A protein and the small-molecule ligand that binds it are described below.
Small molecule (SMILES): CC(=O)N[C@H]1[C@H](O[C@H]2[C@H](O)[C@@H](NC(C)=O)CO[C@@H]2CO)O[C@H](CO)[C@@H](O)[C@@H]1O

Sequence of chain 1.B:
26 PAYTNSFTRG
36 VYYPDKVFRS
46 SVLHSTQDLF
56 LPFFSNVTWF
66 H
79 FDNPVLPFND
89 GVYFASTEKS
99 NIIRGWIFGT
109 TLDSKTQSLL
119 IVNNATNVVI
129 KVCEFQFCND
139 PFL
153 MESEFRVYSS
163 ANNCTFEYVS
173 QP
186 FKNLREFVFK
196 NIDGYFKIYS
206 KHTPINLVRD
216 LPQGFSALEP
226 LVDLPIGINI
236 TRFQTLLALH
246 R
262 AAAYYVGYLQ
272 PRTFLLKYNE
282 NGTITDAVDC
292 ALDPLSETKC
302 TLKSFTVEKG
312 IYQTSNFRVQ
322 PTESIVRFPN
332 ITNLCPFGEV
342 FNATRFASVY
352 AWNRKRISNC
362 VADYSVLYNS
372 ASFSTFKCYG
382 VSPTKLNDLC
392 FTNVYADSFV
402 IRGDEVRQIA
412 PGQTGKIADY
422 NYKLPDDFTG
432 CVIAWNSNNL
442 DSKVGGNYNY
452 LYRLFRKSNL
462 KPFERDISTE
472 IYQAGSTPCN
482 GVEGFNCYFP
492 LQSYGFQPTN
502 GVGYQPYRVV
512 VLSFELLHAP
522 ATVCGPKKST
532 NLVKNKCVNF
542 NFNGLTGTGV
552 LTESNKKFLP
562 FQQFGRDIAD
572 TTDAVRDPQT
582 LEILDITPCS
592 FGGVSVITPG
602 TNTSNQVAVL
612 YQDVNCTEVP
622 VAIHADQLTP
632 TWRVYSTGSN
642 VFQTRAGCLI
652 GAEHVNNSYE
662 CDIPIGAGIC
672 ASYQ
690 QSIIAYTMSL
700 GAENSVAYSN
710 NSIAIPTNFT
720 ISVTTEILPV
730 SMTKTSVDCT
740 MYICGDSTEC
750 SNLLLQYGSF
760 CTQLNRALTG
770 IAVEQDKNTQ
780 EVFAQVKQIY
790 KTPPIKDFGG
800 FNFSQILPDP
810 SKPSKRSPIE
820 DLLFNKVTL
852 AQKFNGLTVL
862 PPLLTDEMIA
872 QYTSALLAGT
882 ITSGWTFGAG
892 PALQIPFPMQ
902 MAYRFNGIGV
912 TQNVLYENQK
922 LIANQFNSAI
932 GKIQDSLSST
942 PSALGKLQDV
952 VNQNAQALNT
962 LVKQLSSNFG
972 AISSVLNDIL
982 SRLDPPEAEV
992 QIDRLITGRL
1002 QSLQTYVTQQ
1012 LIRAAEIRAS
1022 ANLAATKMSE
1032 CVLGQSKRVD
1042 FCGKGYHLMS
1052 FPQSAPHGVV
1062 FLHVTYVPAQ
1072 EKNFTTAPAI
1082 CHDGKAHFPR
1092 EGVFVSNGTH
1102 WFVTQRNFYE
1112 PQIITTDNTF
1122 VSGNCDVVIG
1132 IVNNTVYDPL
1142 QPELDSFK

Binding-site contacts:
Ligand atom C7 contacts residue ASN1134 of chain 1.B at 3.5 Å.
Ligand atom C1 contacts residue ASN1134 of chain 1.B at 1.4 Å.
Ligand atom C3 contacts residue ASN1134 of chain 1.B at 3.8 Å.
Ligand atom N2 contacts residue ASN1134 of chain 1.B at 2.9 Å (h-bond).
Ligand atom C5 contacts residue ASN1134 of chain 1.B at 3.7 Å.
Ligand atom O5 contacts residue ASN1134 of chain 1.B at 2.4 Å (h-bond).
Ligand atom C4 contacts residue ASN1134 of chain 1.B at 4.2 Å.
Ligand atom C2 contacts residue ASN1134 of chain 1.B at 2.4 Å.
Ligand atom O7 contacts residue ASN1134 of chain 1.B at 3.8 Å.